Sequence of chain 1.C:
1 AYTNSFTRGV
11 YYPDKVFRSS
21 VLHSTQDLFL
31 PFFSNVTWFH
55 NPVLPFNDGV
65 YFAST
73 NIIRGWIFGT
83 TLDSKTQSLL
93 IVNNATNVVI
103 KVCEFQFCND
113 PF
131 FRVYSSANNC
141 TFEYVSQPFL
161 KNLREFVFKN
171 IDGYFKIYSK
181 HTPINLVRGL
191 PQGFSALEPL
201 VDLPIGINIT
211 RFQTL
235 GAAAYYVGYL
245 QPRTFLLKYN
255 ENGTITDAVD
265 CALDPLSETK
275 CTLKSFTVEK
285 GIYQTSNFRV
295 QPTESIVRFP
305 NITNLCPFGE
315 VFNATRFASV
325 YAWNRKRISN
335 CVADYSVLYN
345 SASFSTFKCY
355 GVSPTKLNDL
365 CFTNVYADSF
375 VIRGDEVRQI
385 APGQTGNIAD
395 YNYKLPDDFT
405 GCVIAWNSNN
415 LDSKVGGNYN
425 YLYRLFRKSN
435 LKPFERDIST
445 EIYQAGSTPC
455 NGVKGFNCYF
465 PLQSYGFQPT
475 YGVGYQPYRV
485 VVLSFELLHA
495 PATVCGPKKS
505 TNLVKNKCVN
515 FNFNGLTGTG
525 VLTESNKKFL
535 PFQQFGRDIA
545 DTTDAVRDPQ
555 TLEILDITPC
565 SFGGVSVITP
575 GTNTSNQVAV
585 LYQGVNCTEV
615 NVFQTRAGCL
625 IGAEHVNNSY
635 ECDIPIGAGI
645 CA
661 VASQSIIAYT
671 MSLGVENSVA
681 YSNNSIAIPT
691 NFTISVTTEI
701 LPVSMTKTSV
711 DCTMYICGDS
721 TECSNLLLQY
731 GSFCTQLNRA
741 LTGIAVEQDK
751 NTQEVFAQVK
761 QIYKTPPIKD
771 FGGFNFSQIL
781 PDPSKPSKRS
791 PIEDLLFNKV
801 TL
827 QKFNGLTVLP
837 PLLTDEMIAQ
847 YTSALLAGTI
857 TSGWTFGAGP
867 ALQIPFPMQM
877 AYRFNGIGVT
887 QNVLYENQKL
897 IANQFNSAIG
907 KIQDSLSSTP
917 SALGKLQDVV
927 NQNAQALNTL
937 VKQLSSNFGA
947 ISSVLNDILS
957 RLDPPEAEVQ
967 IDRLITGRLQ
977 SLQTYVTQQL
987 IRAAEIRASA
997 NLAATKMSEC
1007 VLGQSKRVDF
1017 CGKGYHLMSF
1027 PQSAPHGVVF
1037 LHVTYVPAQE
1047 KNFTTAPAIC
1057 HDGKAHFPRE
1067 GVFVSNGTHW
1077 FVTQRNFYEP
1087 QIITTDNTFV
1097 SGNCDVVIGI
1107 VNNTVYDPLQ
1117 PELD

Binding-site contacts:
Ligand atom N2 contacts residue ASN631 of chain 1.C at 2.9 Å (h-bond).
Ligand atom C5 contacts residue ASN631 of chain 1.C at 3.7 Å.
Ligand atom C8 contacts residue HIS629 of chain 1.C at 4.5 Å.
Ligand atom O5 contacts residue ASN631 of chain 1.C at 2.4 Å (h-bond).
Ligand atom C3 contacts residue ASN631 of chain 1.C at 3.8 Å.
Ligand atom C2 contacts residue ASN631 of chain 1.C at 2.5 Å.
Ligand atom C4 contacts residue ASN631 of chain 1.C at 4.2 Å.
Ligand atom O7 contacts residue ASN631 of chain 1.C at 3.3 Å (h-bond).
Ligand atom C7 contacts residue ASN631 of chain 1.C at 3.3 Å.
Ligand atom C1 contacts residue ASN631 of chain 1.C at 1.4 Å.
Ligand atom C8 contacts residue ASN631 of chain 1.C at 4.5 Å.

The protein below binds the small molecule below.
Small molecule (SMILES): CC(=O)N[C@@H]1[C@@H](O)[C@H](O)[C@@H](CO)O[C@H]1O